Sequence of chain 1.E:
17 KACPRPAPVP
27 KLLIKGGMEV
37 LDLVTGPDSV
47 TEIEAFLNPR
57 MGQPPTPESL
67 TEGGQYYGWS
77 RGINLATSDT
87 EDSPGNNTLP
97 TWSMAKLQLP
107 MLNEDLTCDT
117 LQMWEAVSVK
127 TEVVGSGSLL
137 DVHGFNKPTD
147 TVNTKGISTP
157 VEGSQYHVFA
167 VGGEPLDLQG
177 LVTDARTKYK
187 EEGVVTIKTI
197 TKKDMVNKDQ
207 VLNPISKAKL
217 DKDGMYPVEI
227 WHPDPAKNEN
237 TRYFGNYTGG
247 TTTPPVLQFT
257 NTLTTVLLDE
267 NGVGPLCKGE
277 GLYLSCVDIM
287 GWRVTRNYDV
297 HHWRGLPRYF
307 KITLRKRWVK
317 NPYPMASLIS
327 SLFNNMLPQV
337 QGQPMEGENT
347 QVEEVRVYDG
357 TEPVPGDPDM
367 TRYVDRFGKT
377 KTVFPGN

This protein binds this small molecule.
Small molecule (SMILES): CC(=O)N[C@H]1[C@H]([C@H](O)[C@H](O)CO)O[C@@](O[C@H]2[C@@H](O)[C@@H](CO)O[C@@H](O[C@H]3[C@H](O)[C@@H](O)[C@H](O)O[C@@H]3CO)[C@@H]2O)(C(=O)O)C[C@@H]1O

Binding-site contacts:
Ligand atom C11 contacts residue TYR72 of chain 1.D at 4.0 Å (hydrophobic).
Ligand atom O4 contacts residue VAL296 of chain 1.D at 4.0 Å.
Ligand atom O8 contacts residue ARG77 of chain 1.D at 3.6 Å.
Ligand atom C4 contacts residue VAL296 of chain 1.D at 4.2 Å (hydrophobic).
Ligand atom O4 contacts residue THR291 of chain 1.D at 4.0 Å.
Ligand atom O1A contacts residue GLY78 of chain 1.D at 4.1 Å.
Ligand atom C4 contacts residue GLY78 of chain 1.D at 3.8 Å.
Ligand atom O8 contacts residue TYR72 of chain 1.D at 3.7 Å.
Ligand atom C6 contacts residue TYR72 of chain 1.D at 3.8 Å (hydrophobic).
Ligand atom C4 contacts residue ARG77 of chain 1.D at 4.1 Å.
Ligand atom O1B contacts residue ARG77 of chain 1.D at 2.8 Å (salt-bridge).
Ligand atom C6 contacts residue ASN93 of chain 1.D at 3.2 Å.
Ligand atom C3 contacts residue GLY78 of chain 1.D at 4.0 Å.
Ligand atom O4 contacts residue ILE79 of chain 1.D at 4.2 Å.
Ligand atom C2 contacts residue ARG77 of chain 1.D at 4.0 Å.
Ligand atom O4 contacts residue TYR72 of chain 1.D at 3.9 Å.
Ligand atom N5 contacts residue TYR72 of chain 1.D at 3.0 Å (h-bond).
Ligand atom O3 contacts residue VAL296 of chain 1.D at 4.3 Å.
Ligand atom O1B contacts residue TYR72 of chain 1.D at 4.0 Å.
Ligand atom C4 contacts residue HIS298 of chain 1.D at 3.7 Å.
Ligand atom O4 contacts residue GLY78 of chain 1.D at 3.1 Å (h-bond).
Ligand atom C1 contacts residue TYR72 of chain 1.D at 3.8 Å (hydrophobic).
Ligand atom C3 contacts residue VAL296 of chain 1.D at 3.5 Å (hydrophobic).
Ligand atom C1 contacts residue ARG77 of chain 1.D at 3.4 Å.
Ligand atom C11 contacts residue ASP85 of chain 1.E at 3.6 Å.
Ligand atom O4 contacts residue ARG77 of chain 1.D at 4.3 Å.
Ligand atom O1A contacts residue TYR72 of chain 1.D at 3.3 Å.
Ligand atom O3 contacts residue GLY78 of chain 1.D at 3.8 Å.
Ligand atom O10 contacts residue THR291 of chain 1.D at 3.8 Å.
Ligand atom O1A contacts residue ARG77 of chain 1.D at 2.8 Å (salt-bridge).
Ligand atom C4 contacts residue TYR72 of chain 1.D at 3.4 Å (hydrophobic).
Ligand atom O4 contacts residue HIS298 of chain 1.D at 2.6 Å (h-bond).
Ligand atom C3 contacts residue HIS298 of chain 1.D at 3.9 Å.
Ligand atom O3 contacts residue ASN80 of chain 1.D at 3.8 Å.
Ligand atom O6 contacts residue ASN93 of chain 1.D at 3.4 Å (h-bond).
Ligand atom C10 contacts residue TYR72 of chain 1.D at 3.8 Å (hydrophobic).
Ligand atom C6 contacts residue THR94 of chain 1.D at 4.2 Å.
Ligand atom C3 contacts residue ARG77 of chain 1.D at 3.4 Å.
Ligand atom C5 contacts residue TYR72 of chain 1.D at 3.6 Å (hydrophobic).
Ligand atom O3 contacts residue ARG77 of chain 1.D at 4.3 Å.

Sequence of chain 1.D:
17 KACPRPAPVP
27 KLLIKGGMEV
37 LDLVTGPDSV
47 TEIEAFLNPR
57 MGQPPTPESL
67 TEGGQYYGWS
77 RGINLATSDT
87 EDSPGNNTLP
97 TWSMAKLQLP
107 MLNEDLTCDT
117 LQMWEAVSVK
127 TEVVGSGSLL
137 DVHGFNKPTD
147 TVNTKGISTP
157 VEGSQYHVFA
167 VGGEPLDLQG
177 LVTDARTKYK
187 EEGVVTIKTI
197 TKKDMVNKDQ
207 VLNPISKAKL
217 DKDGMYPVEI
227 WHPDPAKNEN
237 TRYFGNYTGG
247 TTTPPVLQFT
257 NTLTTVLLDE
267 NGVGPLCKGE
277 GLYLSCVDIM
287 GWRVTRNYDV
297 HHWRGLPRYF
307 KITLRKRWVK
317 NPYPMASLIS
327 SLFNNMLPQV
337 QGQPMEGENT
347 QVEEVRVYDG